Binding-site contacts:
Ligand atom C8 contacts residue TYR299 of chain 1.A at 4.5 Å (hydrophobic).
Ligand atom O6 contacts residue TYR299 of chain 1.A at 4.3 Å.
Ligand atom C2 contacts residue ASN351 of chain 1.A at 2.5 Å.
Ligand atom C8 contacts residue VAL352 of chain 1.A at 4.4 Å (hydrophobic).
Ligand atom O4 contacts residue TYR299 of chain 1.A at 4.4 Å.
Ligand atom O5 contacts residue TYR299 of chain 1.A at 4.0 Å.
Ligand atom C8 contacts residue ASN351 of chain 1.A at 3.8 Å.
Ligand atom C2 contacts residue TYR299 of chain 1.A at 4.0 Å (hydrophobic).
Ligand atom C1 contacts residue ASN351 of chain 1.A at 1.5 Å.
Ligand atom O3 contacts residue TYR299 of chain 1.A at 4.4 Å.
Ligand atom N2 contacts residue ASN351 of chain 1.A at 2.9 Å (h-bond).
Ligand atom C7 contacts residue ASN351 of chain 1.A at 3.1 Å.
Ligand atom C4 contacts residue TYR299 of chain 1.A at 4.5 Å (hydrophobic).
Ligand atom C1 contacts residue TYR299 of chain 1.A at 3.5 Å (hydrophobic).
Ligand atom C3 contacts residue ASN351 of chain 1.A at 3.8 Å.
Ligand atom C5 contacts residue TYR299 of chain 1.A at 3.9 Å (hydrophobic).
Ligand atom O7 contacts residue ASN351 of chain 1.A at 2.9 Å (h-bond).
Ligand atom C5 contacts residue ASN351 of chain 1.A at 3.7 Å.
Ligand atom C4 contacts residue ASN351 of chain 1.A at 4.3 Å.
Ligand atom C7 contacts residue TYR299 of chain 1.A at 4.4 Å (hydrophobic).
Ligand atom O5 contacts residue ASN351 of chain 1.A at 2.4 Å (h-bond).
Ligand atom N2 contacts residue TYR299 of chain 1.A at 3.5 Å (h-bond).
Ligand atom C3 contacts residue TYR299 of chain 1.A at 3.7 Å (hydrophobic).
Ligand atom C8 contacts residue GLN357 of chain 1.A at 3.7 Å.

The small molecule below binds the protein below.
Small molecule (SMILES): CC(=O)N[C@@H]1[C@@H](O)[C@H](O)[C@@H](CO)O[C@H]1O

Sequence of chain 1.A:
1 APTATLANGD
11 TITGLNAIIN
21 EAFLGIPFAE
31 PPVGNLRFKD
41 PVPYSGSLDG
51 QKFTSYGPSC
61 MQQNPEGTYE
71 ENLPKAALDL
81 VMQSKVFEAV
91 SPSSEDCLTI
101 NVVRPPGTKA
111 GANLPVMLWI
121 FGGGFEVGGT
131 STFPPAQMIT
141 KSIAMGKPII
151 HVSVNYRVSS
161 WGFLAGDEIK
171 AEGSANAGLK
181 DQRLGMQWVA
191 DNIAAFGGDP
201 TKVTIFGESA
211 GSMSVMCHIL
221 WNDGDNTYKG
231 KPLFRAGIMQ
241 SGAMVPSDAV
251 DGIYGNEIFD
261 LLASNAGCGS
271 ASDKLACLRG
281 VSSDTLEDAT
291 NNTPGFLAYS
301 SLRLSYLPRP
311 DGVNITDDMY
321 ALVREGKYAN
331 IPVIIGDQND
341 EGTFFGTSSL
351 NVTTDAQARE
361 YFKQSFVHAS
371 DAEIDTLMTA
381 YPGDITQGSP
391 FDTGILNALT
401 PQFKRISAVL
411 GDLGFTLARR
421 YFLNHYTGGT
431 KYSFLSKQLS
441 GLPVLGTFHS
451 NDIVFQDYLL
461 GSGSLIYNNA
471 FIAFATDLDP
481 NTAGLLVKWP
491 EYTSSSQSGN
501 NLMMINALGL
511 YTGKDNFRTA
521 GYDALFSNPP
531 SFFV